This small molecule binds to this protein.
Small molecule (SMILES): Cn1c(N)nc2c3cccnc3ccc21

Sequence of chain 1.C:
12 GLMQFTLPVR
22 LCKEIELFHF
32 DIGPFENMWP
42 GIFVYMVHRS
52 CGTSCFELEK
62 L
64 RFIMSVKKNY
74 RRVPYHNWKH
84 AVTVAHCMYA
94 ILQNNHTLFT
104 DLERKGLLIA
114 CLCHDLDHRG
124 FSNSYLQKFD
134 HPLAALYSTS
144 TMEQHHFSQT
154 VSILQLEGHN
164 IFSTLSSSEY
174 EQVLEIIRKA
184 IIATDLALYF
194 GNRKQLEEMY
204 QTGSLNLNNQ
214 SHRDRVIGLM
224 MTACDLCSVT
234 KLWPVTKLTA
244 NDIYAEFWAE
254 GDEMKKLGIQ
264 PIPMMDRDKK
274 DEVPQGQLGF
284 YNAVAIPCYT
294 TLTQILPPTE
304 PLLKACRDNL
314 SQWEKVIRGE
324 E

Binding-site contacts:
Ligand atom N10 contacts residue GLN280 of chain 1.C at 3.4 Å (h-bond).
Ligand atom C contacts residue VAL232 of chain 1.C at 4.1 Å (hydrophobic).
Ligand atom C6A contacts residue PHE250 of chain 1.C at 3.9 Å (hydrophobic).
Ligand atom C contacts residue TYR78 of chain 1.C at 4.0 Å (hydrophobic).
Ligand atom C10 contacts residue PHE250 of chain 1.C at 3.8 Å (hydrophobic).
Ligand atom N6A contacts residue LEU189 of chain 1.C at 4.2 Å.
Ligand atom C1A contacts residue PHE283 of chain 1.C at 3.6 Å (hydrophobic).
Ligand atom C9A contacts residue PHE250 of chain 1.C at 3.8 Å (hydrophobic).
Ligand atom C8A contacts residue MET267 of chain 1.C at 3.1 Å (hydrophobic).
Ligand atom C3A contacts residue ILE246 of chain 1.C at 3.9 Å (hydrophobic).
Ligand atom C contacts residue ILE246 of chain 1.C at 3.0 Å (hydrophobic).
Ligand atom N3A contacts residue ILE246 of chain 1.C at 3.0 Å.
Ligand atom C4A contacts residue LEU229 of chain 1.C at 3.8 Å (hydrophobic).
Ligand atom C4A contacts residue PHE283 of chain 1.C at 3.7 Å (hydrophobic).
Ligand atom C2A contacts residue ILE246 of chain 1.C at 3.3 Å (hydrophobic).
Ligand atom N1A contacts residue PHE283 of chain 1.C at 3.9 Å.
Ligand atom C9A contacts residue PHE283 of chain 1.C at 3.4 Å (hydrophobic).
Ligand atom N10 contacts residue ILE246 of chain 1.C at 3.4 Å.
Ligand atom C contacts residue SER231 of chain 1.C at 3.1 Å.
Ligand atom C2A contacts residue GLN280 of chain 1.C at 4.2 Å.
Ligand atom C5A contacts residue PHE283 of chain 1.C at 3.8 Å (hydrophobic).
Ligand atom C9A contacts residue MET267 of chain 1.C at 3.6 Å (hydrophobic).
Ligand atom N1A contacts residue GLN280 of chain 1.C at 3.6 Å (h-bond).
Ligand atom C8A contacts residue PHE283 of chain 1.C at 3.6 Å (hydrophobic).
Ligand atom N10 contacts residue VAL232 of chain 1.C at 3.7 Å.
Ligand atom C2A contacts residue VAL232 of chain 1.C at 4.1 Å (hydrophobic).
Ligand atom N6A contacts residue PHE250 of chain 1.C at 4.0 Å.
Ligand atom C6A contacts residue PHE283 of chain 1.C at 3.3 Å (hydrophobic).
Ligand atom N10 contacts residue SER231 of chain 1.C at 4.2 Å.
Ligand atom C8A contacts residue PHE250 of chain 1.C at 4.0 Å (hydrophobic).
Ligand atom N6A contacts residue PHE283 of chain 1.C at 3.7 Å.
Ligand atom C3A contacts residue PHE283 of chain 1.C at 3.7 Å (hydrophobic).
Ligand atom N3A contacts residue SER231 of chain 1.C at 4.2 Å.
Ligand atom C10 contacts residue PHE283 of chain 1.C at 3.3 Å (hydrophobic).
Ligand atom C7A contacts residue MET267 of chain 1.C at 3.8 Å (hydrophobic).
Ligand atom C7A contacts residue PHE283 of chain 1.C at 4.0 Å (hydrophobic).
Ligand atom C7A contacts residue PHE250 of chain 1.C at 4.1 Å (hydrophobic).
Ligand atom N1A contacts residue ILE246 of chain 1.C at 4.1 Å.
Ligand atom C2A contacts residue PHE283 of chain 1.C at 4.1 Å (hydrophobic).
Ligand atom N3A contacts residue PHE283 of chain 1.C at 4.1 Å.